Binding-site contacts:
Ligand atom C7 contacts residue ASN35 of chain 1.A at 3.6 Å.
Ligand atom C6 contacts residue GLU39 of chain 1.A at 3.3 Å.
Ligand atom C1 contacts residue THR37 of chain 1.A at 4.3 Å.
Ligand atom C1 contacts residue ASN40 of chain 1.A at 4.2 Å.
Ligand atom C4 contacts residue ASN35 of chain 1.A at 4.2 Å.
Ligand atom O5 contacts residue THR37 of chain 1.A at 3.8 Å.
Ligand atom C5 contacts residue ASN35 of chain 1.A at 3.7 Å.
Ligand atom C6 contacts residue ASN40 of chain 1.A at 4.3 Å.
Ligand atom C5 contacts residue THR37 of chain 1.A at 4.3 Å.
Ligand atom C1 contacts residue GLN322 of chain 1.A at 4.4 Å.
Ligand atom C3 contacts residue ASN35 of chain 1.A at 3.8 Å.
Ligand atom O7 contacts residue ASN35 of chain 1.A at 4.5 Å.
Ligand atom C6 contacts residue THR37 of chain 1.A at 3.9 Å.
Ligand atom O6 contacts residue ASN40 of chain 1.A at 4.1 Å.
Ligand atom O5 contacts residue ASN40 of chain 1.A at 3.7 Å.
Ligand atom C8 contacts residue GLU39 of chain 1.A at 4.0 Å.
Ligand atom O5 contacts residue ASN35 of chain 1.A at 2.4 Å (h-bond).
Ligand atom N2 contacts residue GLN322 of chain 1.A at 3.6 Å (h-bond).
Ligand atom O6 contacts residue GLU39 of chain 1.A at 3.7 Å.
Ligand atom C7 contacts residue GLN322 of chain 1.A at 3.5 Å.
Ligand atom C2 contacts residue ASN35 of chain 1.A at 2.4 Å.
Ligand atom C1 contacts residue ASN35 of chain 1.A at 1.4 Å.
Ligand atom O7 contacts residue GLN322 of chain 1.A at 3.3 Å (h-bond).
Ligand atom C8 contacts residue ASN35 of chain 1.A at 3.9 Å.
Ligand atom N2 contacts residue ASN35 of chain 1.A at 2.9 Å (h-bond).

Sequence of chain 1.A:
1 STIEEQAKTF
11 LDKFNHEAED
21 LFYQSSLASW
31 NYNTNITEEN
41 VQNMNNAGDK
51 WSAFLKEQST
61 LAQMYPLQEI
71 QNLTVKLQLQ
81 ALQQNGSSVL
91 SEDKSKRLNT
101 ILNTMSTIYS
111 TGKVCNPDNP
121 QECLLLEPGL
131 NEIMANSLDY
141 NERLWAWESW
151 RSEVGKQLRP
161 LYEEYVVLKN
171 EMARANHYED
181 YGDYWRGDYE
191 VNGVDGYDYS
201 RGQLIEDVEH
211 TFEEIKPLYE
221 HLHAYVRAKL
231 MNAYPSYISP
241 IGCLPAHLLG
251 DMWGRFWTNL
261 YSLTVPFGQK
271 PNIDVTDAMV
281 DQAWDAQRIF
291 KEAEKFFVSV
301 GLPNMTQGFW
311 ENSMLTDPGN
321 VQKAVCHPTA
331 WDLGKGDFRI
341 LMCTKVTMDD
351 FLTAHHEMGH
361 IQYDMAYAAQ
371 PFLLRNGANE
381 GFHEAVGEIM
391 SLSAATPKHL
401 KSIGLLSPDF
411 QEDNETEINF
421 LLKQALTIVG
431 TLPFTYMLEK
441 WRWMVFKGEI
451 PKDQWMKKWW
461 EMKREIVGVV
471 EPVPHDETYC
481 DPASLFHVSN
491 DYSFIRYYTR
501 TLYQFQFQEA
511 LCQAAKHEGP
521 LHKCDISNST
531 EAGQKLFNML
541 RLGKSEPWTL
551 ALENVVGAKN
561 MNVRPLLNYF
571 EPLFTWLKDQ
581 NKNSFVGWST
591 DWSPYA

A protein and the small-molecule ligand that binds it are described below.
Small molecule (SMILES): CC(=O)N[C@H]1[C@H](O[C@H]2[C@H](O)[C@@H](NC(C)=O)CO[C@@H]2CO)O[C@H](CO)[C@@H](O)[C@@H]1O